Sequence of chain 3.A:
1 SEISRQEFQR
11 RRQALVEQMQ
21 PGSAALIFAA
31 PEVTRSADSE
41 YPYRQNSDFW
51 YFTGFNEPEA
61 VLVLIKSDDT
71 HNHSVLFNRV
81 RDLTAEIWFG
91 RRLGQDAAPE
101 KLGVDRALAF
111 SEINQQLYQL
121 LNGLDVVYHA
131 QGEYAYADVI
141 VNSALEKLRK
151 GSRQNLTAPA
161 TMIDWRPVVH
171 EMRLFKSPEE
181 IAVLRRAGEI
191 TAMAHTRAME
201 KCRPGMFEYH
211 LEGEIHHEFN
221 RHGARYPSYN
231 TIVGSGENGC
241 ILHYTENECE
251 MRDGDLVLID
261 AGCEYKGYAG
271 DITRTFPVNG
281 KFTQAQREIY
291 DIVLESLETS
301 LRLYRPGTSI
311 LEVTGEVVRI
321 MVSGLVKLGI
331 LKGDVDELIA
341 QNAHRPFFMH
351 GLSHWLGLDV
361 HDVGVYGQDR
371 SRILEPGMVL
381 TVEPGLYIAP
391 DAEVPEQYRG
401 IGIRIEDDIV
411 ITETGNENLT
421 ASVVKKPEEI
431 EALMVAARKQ

Sequence of chain 4.A:
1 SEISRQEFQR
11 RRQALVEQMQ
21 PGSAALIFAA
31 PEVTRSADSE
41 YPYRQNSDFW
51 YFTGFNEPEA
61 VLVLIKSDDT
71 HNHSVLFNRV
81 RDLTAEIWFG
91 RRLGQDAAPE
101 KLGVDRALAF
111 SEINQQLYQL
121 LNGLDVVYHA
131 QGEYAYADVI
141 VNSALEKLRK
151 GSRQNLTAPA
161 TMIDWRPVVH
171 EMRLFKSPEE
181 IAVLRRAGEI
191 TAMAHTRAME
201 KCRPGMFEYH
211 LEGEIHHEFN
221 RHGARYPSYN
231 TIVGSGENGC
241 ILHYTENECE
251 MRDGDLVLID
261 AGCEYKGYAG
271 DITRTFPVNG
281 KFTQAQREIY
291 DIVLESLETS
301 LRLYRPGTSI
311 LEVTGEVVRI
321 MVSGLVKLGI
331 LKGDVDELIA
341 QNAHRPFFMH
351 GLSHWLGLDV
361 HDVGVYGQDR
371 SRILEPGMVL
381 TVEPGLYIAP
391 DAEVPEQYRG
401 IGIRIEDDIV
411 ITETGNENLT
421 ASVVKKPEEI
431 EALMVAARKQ

Binding-site contacts:
Ligand atom O contacts residue ARG370 of chain 3.A at 3.5 Å (salt-bridge).
Ligand atom CG contacts residue ARG153 of chain 1.A at 3.5 Å.
Ligand atom CA contacts residue GLU383 of chain 3.A at 3.4 Å.
Ligand atom C contacts residue ARG370 of chain 3.A at 3.5 Å.
Ligand atom CA contacts residue HIS243 of chain 3.A at 4.1 Å.
Ligand atom O contacts residue HIS243 of chain 3.A at 3.2 Å (h-bond).
Ligand atom CB contacts residue HIS350 of chain 3.A at 3.6 Å.
Ligand atom CA contacts residue ARG153 of chain 1.A at 4.2 Å.
Ligand atom CD1 contacts residue ARG153 of chain 1.A at 3.6 Å.
Ligand atom N contacts residue HIS243 of chain 3.A at 3.4 Å (h-bond).
Ligand atom CG contacts residue HIS243 of chain 3.A at 4.2 Å.
Ligand atom CG contacts residue GLU383 of chain 3.A at 3.5 Å.
Ligand atom C contacts residue HIS361 of chain 3.A at 3.9 Å.
Ligand atom N contacts residue GLU383 of chain 3.A at 3.5 Å (salt-bridge).
Ligand atom CB contacts residue GLU383 of chain 3.A at 3.8 Å.
Ligand atom CD contacts residue GLU383 of chain 3.A at 3.7 Å.
Ligand atom CD contacts residue ASP260 of chain 3.A at 3.6 Å.
Ligand atom C contacts residue GLY351 of chain 3.A at 3.8 Å.
Ligand atom O contacts residue ARG153 of chain 1.A at 2.7 Å (salt-bridge).
Ligand atom O contacts residue GLY351 of chain 3.A at 4.1 Å.
Ligand atom OXT contacts residue ARG370 of chain 3.A at 3.3 Å (salt-bridge).
Ligand atom CB contacts residue ARG370 of chain 3.A at 4.2 Å.
Ligand atom CG contacts residue HIS350 of chain 3.A at 4.0 Å.
Ligand atom OXT contacts residue HIS350 of chain 3.A at 3.8 Å.
Ligand atom C contacts residue TRP88 of chain 4.A at 4.1 Å (hydrophobic).
Ligand atom CD2 contacts residue HIS354 of chain 3.A at 3.8 Å.
Ligand atom CD contacts residue HIS243 of chain 3.A at 3.4 Å.
Ligand atom CG contacts residue ARG370 of chain 3.A at 4.1 Å.
Ligand atom CD1 contacts residue HIS361 of chain 3.A at 3.9 Å.
Ligand atom C contacts residue ARG153 of chain 1.A at 3.6 Å.
Ligand atom CG contacts residue ARG404 of chain 3.A at 3.5 Å.
Ligand atom C contacts residue HIS243 of chain 3.A at 4.1 Å.
Ligand atom CB contacts residue HIS243 of chain 3.A at 4.2 Å.
Ligand atom CD2 contacts residue TYR366 of chain 3.A at 3.6 Å (hydrophobic).
Ligand atom O contacts residue HIS361 of chain 3.A at 3.5 Å (h-bond).
Ligand atom CB contacts residue HIS354 of chain 3.A at 4.0 Å.
Ligand atom O contacts residue TRP88 of chain 4.A at 3.7 Å.
Ligand atom CD contacts residue ARG404 of chain 3.A at 3.7 Å.
Ligand atom OXT contacts residue GLY351 of chain 3.A at 2.7 Å (h-bond).
Ligand atom O contacts residue TRP88 of chain 4.A at 3.6 Å.

Sequence of chain 1.A:
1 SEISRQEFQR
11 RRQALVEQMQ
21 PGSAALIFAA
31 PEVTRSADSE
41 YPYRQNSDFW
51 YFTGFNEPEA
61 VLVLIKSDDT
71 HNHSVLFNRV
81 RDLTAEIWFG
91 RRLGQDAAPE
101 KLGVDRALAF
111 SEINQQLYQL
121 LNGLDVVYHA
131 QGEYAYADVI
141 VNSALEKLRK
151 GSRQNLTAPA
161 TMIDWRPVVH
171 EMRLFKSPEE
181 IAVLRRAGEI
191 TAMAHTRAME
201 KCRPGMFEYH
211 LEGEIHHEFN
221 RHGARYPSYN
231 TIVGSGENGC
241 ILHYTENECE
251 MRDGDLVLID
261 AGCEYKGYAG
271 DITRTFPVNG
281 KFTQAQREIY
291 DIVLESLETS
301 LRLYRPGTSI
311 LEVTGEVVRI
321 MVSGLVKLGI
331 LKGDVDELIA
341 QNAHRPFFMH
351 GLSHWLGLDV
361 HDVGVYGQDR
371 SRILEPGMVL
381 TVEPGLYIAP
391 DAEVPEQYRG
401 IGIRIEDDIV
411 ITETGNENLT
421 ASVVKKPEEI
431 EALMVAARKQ

This protein binds this small molecule.
Small molecule (SMILES): CC(C)C[C@H](NC(=O)[C@@H]1CCCN1)C(=O)O